Sequence of chain 1.A:
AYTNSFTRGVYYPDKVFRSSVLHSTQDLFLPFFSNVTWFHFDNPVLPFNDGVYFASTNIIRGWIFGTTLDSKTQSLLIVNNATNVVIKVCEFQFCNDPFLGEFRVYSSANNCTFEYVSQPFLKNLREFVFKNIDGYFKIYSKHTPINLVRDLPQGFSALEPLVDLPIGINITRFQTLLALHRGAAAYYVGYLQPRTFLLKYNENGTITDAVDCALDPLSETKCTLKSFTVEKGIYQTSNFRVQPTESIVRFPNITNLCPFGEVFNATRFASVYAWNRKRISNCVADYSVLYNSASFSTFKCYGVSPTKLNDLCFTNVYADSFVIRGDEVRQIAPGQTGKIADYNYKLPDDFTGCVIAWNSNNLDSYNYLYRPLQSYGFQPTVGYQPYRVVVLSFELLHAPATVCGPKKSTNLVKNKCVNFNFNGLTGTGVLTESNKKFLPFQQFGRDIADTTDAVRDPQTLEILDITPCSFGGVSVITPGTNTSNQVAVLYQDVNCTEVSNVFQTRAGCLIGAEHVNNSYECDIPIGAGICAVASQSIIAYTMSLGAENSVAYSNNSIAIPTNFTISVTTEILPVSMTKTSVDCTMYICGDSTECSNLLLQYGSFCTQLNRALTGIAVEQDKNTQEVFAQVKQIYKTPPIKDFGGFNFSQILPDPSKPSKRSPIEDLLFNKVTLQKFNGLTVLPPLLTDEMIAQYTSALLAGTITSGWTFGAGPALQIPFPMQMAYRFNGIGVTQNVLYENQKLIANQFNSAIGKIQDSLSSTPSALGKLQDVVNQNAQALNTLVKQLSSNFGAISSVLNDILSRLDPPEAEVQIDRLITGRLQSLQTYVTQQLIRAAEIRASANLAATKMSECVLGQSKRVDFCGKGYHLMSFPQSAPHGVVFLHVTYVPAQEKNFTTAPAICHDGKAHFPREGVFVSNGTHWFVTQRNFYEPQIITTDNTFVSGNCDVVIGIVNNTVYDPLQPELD

A small-molecule ligand and the protein it binds are described below.
Small molecule (SMILES): CC(=O)N[C@H]1[C@H](O[C@H]2[C@H](O)[C@@H](NC(C)=O)CO[C@@H]2CO)O[C@H](CO)[C@@H](O)[C@@H]1O

Binding-site contacts:
Ligand atom C6 contacts residue GLN804 of chain 1.A at 3.9 Å.
Ligand atom O6 contacts residue GLN804 of chain 1.A at 3.6 Å (h-bond).
Ligand atom O5 contacts residue GLN804 of chain 1.A at 4.1 Å.
Ligand atom C6 contacts residue ASN801 of chain 1.A at 4.3 Å.
Ligand atom C4 contacts residue ASN801 of chain 1.A at 4.2 Å.
Ligand atom O7 contacts residue GLY799 of chain 1.A at 4.4 Å.
Ligand atom O6 contacts residue ASN801 of chain 1.A at 4.0 Å.
Ligand atom O5 contacts residue SER803 of chain 1.A at 4.4 Å.
Ligand atom C7 contacts residue ASN801 of chain 1.A at 3.7 Å.
Ligand atom C2 contacts residue ASN801 of chain 1.A at 2.8 Å.
Ligand atom O5 contacts residue ASN801 of chain 1.A at 2.1 Å (h-bond).
Ligand atom C5 contacts residue SER803 of chain 1.A at 4.3 Å.
Ligand atom C5 contacts residue ASN801 of chain 1.A at 3.4 Å.
Ligand atom C5 contacts residue GLN804 of chain 1.A at 4.4 Å.
Ligand atom O7 contacts residue ASN801 of chain 1.A at 3.4 Å (h-bond).
Ligand atom C1 contacts residue ASN801 of chain 1.A at 1.4 Å.
Ligand atom C3 contacts residue ASN801 of chain 1.A at 3.9 Å.
Ligand atom N2 contacts residue ASN801 of chain 1.A at 3.4 Å (h-bond).